Binding-site contacts:
Ligand atom O7 contacts residue ASN165 of chain 1.C at 3.3 Å (h-bond).
Ligand atom C7 contacts residue ASN165 of chain 1.C at 3.3 Å.
Ligand atom C5 contacts residue GLU132 of chain 1.C at 4.3 Å.
Ligand atom C3 contacts residue GLU132 of chain 1.C at 4.4 Å.
Ligand atom O6 contacts residue ASN164 of chain 1.C at 4.3 Å.
Ligand atom C4 contacts residue ASN165 of chain 1.C at 4.2 Å.
Ligand atom C1 contacts residue ASN165 of chain 1.C at 1.4 Å.
Ligand atom N2 contacts residue ASN165 of chain 1.C at 2.9 Å (h-bond).
Ligand atom O5 contacts residue ASN165 of chain 1.C at 2.4 Å (h-bond).
Ligand atom C3 contacts residue ASN165 of chain 1.C at 3.8 Å.
Ligand atom C2 contacts residue ASN165 of chain 1.C at 2.5 Å.
Ligand atom C8 contacts residue ASN165 of chain 1.C at 4.4 Å.
Ligand atom N2 contacts residue GLU132 of chain 1.C at 4.3 Å.
Ligand atom C1 contacts residue GLU132 of chain 1.C at 4.4 Å.
Ligand atom C5 contacts residue ASN165 of chain 1.C at 3.7 Å.

A protein and the small-molecule ligand that binds it are described below.
Small molecule (SMILES): CC(=O)N[C@@H]1[C@@H](O)[C@H](O)[C@@H](CO)O[C@H]1O

Sequence of chain 1.C:
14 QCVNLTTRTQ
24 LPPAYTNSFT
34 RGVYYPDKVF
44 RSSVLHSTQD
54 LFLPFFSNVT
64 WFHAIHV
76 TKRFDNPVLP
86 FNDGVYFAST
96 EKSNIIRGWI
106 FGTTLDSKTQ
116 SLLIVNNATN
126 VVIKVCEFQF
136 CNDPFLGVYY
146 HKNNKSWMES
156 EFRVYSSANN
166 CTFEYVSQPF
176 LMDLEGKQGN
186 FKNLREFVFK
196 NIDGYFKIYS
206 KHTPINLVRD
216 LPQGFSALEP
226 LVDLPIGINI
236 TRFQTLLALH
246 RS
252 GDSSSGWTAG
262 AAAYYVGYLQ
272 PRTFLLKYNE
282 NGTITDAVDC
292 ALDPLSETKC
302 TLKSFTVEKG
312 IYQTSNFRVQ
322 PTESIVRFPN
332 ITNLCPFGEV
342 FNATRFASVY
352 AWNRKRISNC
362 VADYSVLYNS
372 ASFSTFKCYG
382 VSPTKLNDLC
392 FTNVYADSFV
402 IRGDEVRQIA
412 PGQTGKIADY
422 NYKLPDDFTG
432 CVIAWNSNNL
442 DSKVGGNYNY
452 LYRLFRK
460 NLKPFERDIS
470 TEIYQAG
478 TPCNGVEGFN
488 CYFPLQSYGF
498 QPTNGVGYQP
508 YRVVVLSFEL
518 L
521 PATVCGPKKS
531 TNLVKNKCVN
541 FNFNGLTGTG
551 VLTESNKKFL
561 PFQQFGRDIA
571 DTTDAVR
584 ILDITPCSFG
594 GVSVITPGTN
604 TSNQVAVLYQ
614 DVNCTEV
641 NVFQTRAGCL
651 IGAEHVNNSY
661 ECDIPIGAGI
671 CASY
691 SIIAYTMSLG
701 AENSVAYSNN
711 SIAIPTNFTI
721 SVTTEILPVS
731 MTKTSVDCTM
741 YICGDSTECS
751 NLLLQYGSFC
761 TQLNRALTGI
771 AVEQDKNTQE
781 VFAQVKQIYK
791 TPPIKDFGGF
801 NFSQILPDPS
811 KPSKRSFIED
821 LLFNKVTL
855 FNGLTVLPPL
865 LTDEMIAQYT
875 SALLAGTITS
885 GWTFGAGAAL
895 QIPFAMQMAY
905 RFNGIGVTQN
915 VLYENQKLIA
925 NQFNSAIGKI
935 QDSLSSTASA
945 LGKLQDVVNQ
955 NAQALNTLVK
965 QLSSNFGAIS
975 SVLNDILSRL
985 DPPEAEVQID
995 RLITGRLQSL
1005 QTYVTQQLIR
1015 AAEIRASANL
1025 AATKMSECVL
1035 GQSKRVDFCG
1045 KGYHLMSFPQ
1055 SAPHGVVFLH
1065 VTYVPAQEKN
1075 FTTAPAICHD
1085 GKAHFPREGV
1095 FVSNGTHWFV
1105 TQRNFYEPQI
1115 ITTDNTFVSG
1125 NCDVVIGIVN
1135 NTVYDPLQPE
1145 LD